Sequence of chain 1.A:
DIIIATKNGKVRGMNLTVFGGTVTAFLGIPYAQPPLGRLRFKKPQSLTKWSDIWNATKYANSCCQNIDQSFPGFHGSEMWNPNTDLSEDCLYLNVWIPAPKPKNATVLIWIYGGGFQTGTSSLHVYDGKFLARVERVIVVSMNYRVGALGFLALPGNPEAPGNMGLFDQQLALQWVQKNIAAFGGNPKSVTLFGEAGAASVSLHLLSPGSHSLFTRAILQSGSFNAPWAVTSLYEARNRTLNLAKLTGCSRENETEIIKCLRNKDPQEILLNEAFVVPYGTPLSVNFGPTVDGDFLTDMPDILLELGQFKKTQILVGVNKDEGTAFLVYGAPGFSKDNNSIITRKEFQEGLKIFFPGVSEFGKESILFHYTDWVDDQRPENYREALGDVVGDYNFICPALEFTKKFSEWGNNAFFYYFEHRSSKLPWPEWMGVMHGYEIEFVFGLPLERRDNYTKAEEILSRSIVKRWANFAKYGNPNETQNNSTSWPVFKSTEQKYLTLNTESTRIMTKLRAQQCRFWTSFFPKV

The small molecule below binds the protein below.
Small molecule (SMILES): CCN(C)C(=O)Oc1ccc(O)c([C@@H](C)N(C)C)c1

Binding-site contacts:
Ligand atom C14 contacts residue ASP68 of chain 1.A at 3.3 Å.
Ligand atom C10 contacts residue TRP80 of chain 1.A at 4.1 Å (hydrophobic).
Ligand atom N01 contacts residue GOL1 of chain 1.G at 4.0 Å.
Ligand atom C14 contacts residue THR118 of chain 1.A at 3.7 Å.
Ligand atom C03 contacts residue GOL1 of chain 1.G at 4.2 Å.
Ligand atom C02 contacts residue BXT196 of chain 1.A at 4.3 Å.
Ligand atom C09 contacts residue TRP80 of chain 1.A at 3.3 Å (hydrophobic).
Ligand atom O03 contacts residue PRO283 of chain 1.A at 3.7 Å.
Ligand atom C05 contacts residue PRO283 of chain 1.A at 3.9 Å (hydrophobic).
Ligand atom C11 contacts residue THR118 of chain 1.A at 4.1 Å.
Ligand atom O02 contacts residue HIS436 of chain 1.A at 4.1 Å.
Ligand atom C07 contacts residue TYR330 of chain 1.A at 3.7 Å (hydrophobic).
Ligand atom O02 contacts residue PHE327 of chain 1.A at 3.7 Å.
Ligand atom C13 contacts residue GLN117 of chain 1.A at 3.6 Å.
Ligand atom C08 contacts residue PRO283 of chain 1.A at 4.3 Å (hydrophobic).
Ligand atom C10 contacts residue TRP428 of chain 1.A at 3.9 Å (hydrophobic).
Ligand atom O02 contacts residue GOL1 of chain 1.G at 3.7 Å.
Ligand atom C02 contacts residue GOL1 of chain 1.G at 3.6 Å.
Ligand atom C01 contacts residue GOL1 of chain 1.G at 3.8 Å.
Ligand atom C04 contacts residue THR118 of chain 1.A at 4.3 Å.
Ligand atom C03 contacts residue PRO283 of chain 1.A at 4.1 Å (hydrophobic).
Ligand atom C08 contacts residue ALA326 of chain 1.A at 4.0 Å (hydrophobic).
Ligand atom C04 contacts residue PRO283 of chain 1.A at 4.0 Å (hydrophobic).
Ligand atom N02 contacts residue THR118 of chain 1.A at 4.0 Å.
Ligand atom N01 contacts residue TYR330 of chain 1.A at 4.3 Å.
Ligand atom C06 contacts residue PRO283 of chain 1.A at 3.9 Å (hydrophobic).
Ligand atom C13 contacts residue THR118 of chain 1.A at 3.9 Å.
Ligand atom C03 contacts residue THR118 of chain 1.A at 3.8 Å.
Ligand atom C09 contacts residue GOL1 of chain 1.G at 3.4 Å.
Ligand atom C02 contacts residue GLY114 of chain 1.A at 4.2 Å.
Ligand atom C01 contacts residue PRO283 of chain 1.A at 3.9 Å (hydrophobic).
Ligand atom C08 contacts residue TYR330 of chain 1.A at 3.6 Å (hydrophobic).
Ligand atom C08 contacts residue PHE327 of chain 1.A at 3.8 Å (hydrophobic).
Ligand atom C05 contacts residue ASP68 of chain 1.A at 4.2 Å.
Ligand atom C10 contacts residue TYR330 of chain 1.A at 4.0 Å (hydrophobic).
Ligand atom C14 contacts residue ASN66 of chain 1.A at 3.5 Å.
Ligand atom C02 contacts residue PRO283 of chain 1.A at 4.1 Å (hydrophobic).
Ligand atom C14 contacts residue ILE67 of chain 1.A at 3.4 Å (hydrophobic).
Ligand atom O01 contacts residue ASP68 of chain 1.A at 4.0 Å.
Ligand atom O01 contacts residue THR118 of chain 1.A at 4.2 Å.